This small molecule binds to this protein.
Small molecule (SMILES): Nc1ccn([C@@H]2O[C@H](CO[P](=O)(O)O[C@H]3[C@@H](O)[C@H](n4ccc(N)nc4=O)O[C@@H]3CO[P](=O)(O)O[C@H]3[C@@H](O)[C@H](n4ccc(N)nc4=O)O[C@@H]3CO)[C@@H](O)[C@H]2O)c(=O)n1

Binding-site contacts:
Ligand atom O3' contacts residue TRP75 of chain 43.C at 3.6 Å.
Ligand atom OP1 contacts residue VAL14 of chain 44.D at 3.4 Å.
Ligand atom P contacts residue TYR111 of chain 44.D at 4.5 Å.
Ligand atom C5' contacts residue ARG12 of chain 44.D at 4.3 Å.
Ligand atom O2 contacts residue ARG12 of chain 44.D at 3.6 Å.
Ligand atom O2' contacts residue TYR111 of chain 44.D at 4.3 Å.
Ligand atom O5' contacts residue TYR111 of chain 44.D at 4.4 Å.
Ligand atom C4' contacts residue TRP75 of chain 43.C at 4.5 Å (hydrophobic).
Ligand atom O5' contacts residue ARG12 of chain 44.D at 4.1 Å.
Ligand atom C4' contacts residue ARG12 of chain 44.D at 3.6 Å.
Ligand atom O2' contacts residue ASP11 of chain 44.D at 3.5 Å.
Ligand atom O2' contacts residue THR13 of chain 44.D at 3.7 Å.
Ligand atom C1' contacts residue ARG12 of chain 44.D at 3.9 Å.
Ligand atom P contacts residue SER73 of chain 43.C at 4.1 Å.
Ligand atom O2' contacts residue VAL14 of chain 44.D at 4.3 Å.
Ligand atom O3' contacts residue THR13 of chain 44.D at 4.4 Å.
Ligand atom P contacts residue TRP75 of chain 43.C at 4.3 Å.
Ligand atom C5' contacts residue LYS131 of chain 43.C at 4.2 Å.
Ligand atom O2' contacts residue ARG12 of chain 44.D at 3.6 Å.
Ligand atom OP1 contacts residue THR176 of chain 43.C at 3.4 Å (h-bond).
Ligand atom O5' contacts residue LYS131 of chain 43.C at 3.3 Å.
Ligand atom OP2 contacts residue SER73 of chain 43.C at 4.0 Å.
Ligand atom OP1 contacts residue SER73 of chain 43.C at 3.2 Å (h-bond).
Ligand atom OP1 contacts residue TRP75 of chain 43.C at 3.9 Å.
Ligand atom OP1 contacts residue TYR111 of chain 44.D at 3.6 Å (h-bond).
Ligand atom O4' contacts residue ARG12 of chain 44.D at 4.0 Å.
Ligand atom C2 contacts residue ARG12 of chain 44.D at 4.5 Å.

Sequence of chain 43.C:
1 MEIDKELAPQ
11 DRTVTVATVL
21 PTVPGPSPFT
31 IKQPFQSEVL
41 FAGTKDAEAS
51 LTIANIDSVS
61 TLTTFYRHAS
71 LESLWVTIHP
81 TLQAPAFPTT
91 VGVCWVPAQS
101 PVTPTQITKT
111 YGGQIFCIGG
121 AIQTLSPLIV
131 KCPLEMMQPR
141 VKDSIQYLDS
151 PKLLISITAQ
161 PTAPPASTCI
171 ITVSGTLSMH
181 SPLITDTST

Sequence of chain 44.D:
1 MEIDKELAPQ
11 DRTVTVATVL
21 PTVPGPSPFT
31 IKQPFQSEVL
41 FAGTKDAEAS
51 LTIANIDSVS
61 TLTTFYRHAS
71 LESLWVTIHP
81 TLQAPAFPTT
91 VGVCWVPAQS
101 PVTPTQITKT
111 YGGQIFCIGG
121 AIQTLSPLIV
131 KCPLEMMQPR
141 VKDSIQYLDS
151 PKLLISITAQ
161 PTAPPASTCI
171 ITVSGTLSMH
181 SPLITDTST